Sequence of chain 2.D:
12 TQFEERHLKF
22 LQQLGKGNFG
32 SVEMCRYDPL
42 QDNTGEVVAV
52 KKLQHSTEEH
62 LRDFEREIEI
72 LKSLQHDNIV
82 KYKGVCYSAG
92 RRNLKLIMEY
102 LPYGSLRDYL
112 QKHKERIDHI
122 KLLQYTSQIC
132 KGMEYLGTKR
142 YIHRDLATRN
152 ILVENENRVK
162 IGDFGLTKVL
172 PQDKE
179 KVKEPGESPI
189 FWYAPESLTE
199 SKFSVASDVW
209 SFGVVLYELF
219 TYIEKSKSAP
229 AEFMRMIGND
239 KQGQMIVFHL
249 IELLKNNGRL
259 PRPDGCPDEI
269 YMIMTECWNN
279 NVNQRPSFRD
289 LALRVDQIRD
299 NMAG

This small molecule binds to this protein.
Small molecule (SMILES): Cc1cnc(Nc2ccc(N3CCN(C)CC3)cc2)nc1Nc1cccc(S(=O)(=O)NC(C)(C)C)c1

Sequence of chain 1.C:
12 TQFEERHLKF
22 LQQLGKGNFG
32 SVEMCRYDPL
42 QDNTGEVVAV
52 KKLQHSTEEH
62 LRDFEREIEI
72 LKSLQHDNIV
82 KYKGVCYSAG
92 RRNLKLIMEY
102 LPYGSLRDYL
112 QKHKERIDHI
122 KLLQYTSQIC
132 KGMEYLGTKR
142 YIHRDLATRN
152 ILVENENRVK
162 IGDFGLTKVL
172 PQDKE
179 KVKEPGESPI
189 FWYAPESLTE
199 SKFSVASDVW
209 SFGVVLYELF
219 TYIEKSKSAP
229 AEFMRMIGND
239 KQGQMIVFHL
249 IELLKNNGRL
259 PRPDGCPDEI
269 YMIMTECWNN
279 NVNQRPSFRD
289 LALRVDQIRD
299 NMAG

Binding-site contacts:
Ligand atom C11 contacts residue GLY105 of chain 1.C at 3.7 Å.
Ligand atom C14 contacts residue ASP109 of chain 1.C at 3.8 Å.
Ligand atom N3 contacts residue LEU153 of chain 1.C at 3.5 Å.
Ligand atom N2 contacts residue LEU102 of chain 1.C at 3.0 Å (h-bond).
Ligand atom C8 contacts residue GLY105 of chain 1.C at 3.6 Å.
Ligand atom C12 contacts residue LEU25 of chain 1.C at 3.1 Å (hydrophobic).
Ligand atom C3 contacts residue GLU100 of chain 1.C at 3.3 Å.
Ligand atom C26 contacts residue GLY28 of chain 1.C at 3.6 Å.
Ligand atom C9 contacts residue GLY105 of chain 1.C at 3.8 Å.
Ligand atom C7 contacts residue GLY105 of chain 1.C at 3.5 Å.
Ligand atom O2 contacts residue ARG150 of chain 1.C at 3.4 Å (salt-bridge).
Ligand atom C5 contacts residue MET99 of chain 1.C at 3.7 Å (hydrophobic).
Ligand atom C7 contacts residue TYR101 of chain 1.C at 3.7 Å (hydrophobic).
Ligand atom C2 contacts residue LEU153 of chain 1.C at 3.6 Å (hydrophobic).
Ligand atom C15 contacts residue ARG17 of chain 2.D at 3.5 Å.
Ligand atom C6 contacts residue LEU102 of chain 1.C at 3.6 Å (hydrophobic).
Ligand atom C18 contacts residue LEU25 of chain 1.C at 3.8 Å (hydrophobic).
Ligand atom C2 contacts residue ALA50 of chain 1.C at 3.7 Å (hydrophobic).
Ligand atom N4 contacts residue TYR101 of chain 1.C at 3.7 Å.
Ligand atom C1 contacts residue LEU153 of chain 1.C at 3.4 Å (hydrophobic).
Ligand atom N4 contacts residue LEU102 of chain 1.C at 2.8 Å (h-bond).
Ligand atom C5 contacts residue ALA50 of chain 1.C at 3.8 Å (hydrophobic).
Ligand atom C4 contacts residue LEU153 of chain 1.C at 3.8 Å (hydrophobic).
Ligand atom C8 contacts residue ARG17 of chain 2.D at 3.6 Å.
Ligand atom C5 contacts residue GLY163 of chain 1.C at 3.7 Å.
Ligand atom C18 contacts residue VAL33 of chain 1.C at 3.8 Å (hydrophobic).
Ligand atom C3 contacts residue ALA50 of chain 1.C at 3.6 Å (hydrophobic).
Ligand atom N1 contacts residue VAL33 of chain 1.C at 3.5 Å.
Ligand atom C19 contacts residue LEU25 of chain 1.C at 3.7 Å (hydrophobic).
Ligand atom C25 contacts residue GLY26 of chain 1.C at 3.5 Å.
Ligand atom C19 contacts residue GLY26 of chain 1.C at 3.7 Å.
Ligand atom C8 contacts residue LEU25 of chain 1.C at 3.8 Å (hydrophobic).
Ligand atom C7 contacts residue LEU102 of chain 1.C at 3.6 Å (hydrophobic).
Ligand atom C10 contacts residue GLY105 of chain 1.C at 3.8 Å.
Ligand atom C13 contacts residue LEU25 of chain 1.C at 3.5 Å (hydrophobic).
Ligand atom C4 contacts residue LEU102 of chain 1.C at 3.6 Å (hydrophobic).
Ligand atom O1 contacts residue ASP164 of chain 1.C at 3.1 Å.
Ligand atom C24 contacts residue ASP164 of chain 1.C at 3.1 Å.
Ligand atom C3 contacts residue LEU102 of chain 1.C at 3.7 Å (hydrophobic).
Ligand atom C6 contacts residue GLY105 of chain 1.C at 3.6 Å.